Binding-site contacts:
Ligand atom O08 contacts residue LEU233 of chain 1.A at 3.6 Å.
Ligand atom C15 contacts residue TYR216 of chain 1.A at 3.3 Å (hydrophobic).
Ligand atom C05 contacts residue SER307 of chain 1.A at 3.9 Å.
Ligand atom O08 contacts residue SER307 of chain 1.A at 3.5 Å.
Ligand atom C15 contacts residue LEU409 of chain 1.A at 3.7 Å (hydrophobic).
Ligand atom N14 contacts residue TYR216 of chain 1.A at 2.6 Å (h-bond).
Ligand atom C10 contacts residue TYR413 of chain 1.A at 3.5 Å (hydrophobic).
Ligand atom C13 contacts residue LEU409 of chain 1.A at 3.7 Å (hydrophobic).
Ligand atom C13 contacts residue TYR216 of chain 1.A at 3.8 Å (hydrophobic).
Ligand atom N14 contacts residue LEU409 of chain 1.A at 3.9 Å.
Ligand atom C01 contacts residue LEU233 of chain 1.A at 3.7 Å (hydrophobic).
Ligand atom C05 contacts residue PHE406 of chain 1.A at 3.7 Å (hydrophobic).
Ligand atom C07 contacts residue SER308 of chain 1.A at 3.6 Å.
Ligand atom C04 contacts residue TRP220 of chain 1.A at 3.8 Å (hydrophobic).
Ligand atom C05 contacts residue TRP220 of chain 1.A at 3.8 Å (hydrophobic).
Ligand atom C04 contacts residue CYS306 of chain 1.A at 3.5 Å (hydrophobic).
Ligand atom CL17 contacts residue TYR216 of chain 1.A at 3.3 Å.
Ligand atom C15 contacts residue TYR413 of chain 1.A at 3.6 Å (hydrophobic).
Ligand atom C02 contacts residue LEU212 of chain 1.A at 3.5 Å (hydrophobic).
Ligand atom C10 contacts residue ARG240 of chain 1.A at 3.7 Å.
Ligand atom O11 contacts residue TYR413 of chain 1.A at 3.1 Å (h-bond).
Ligand atom N14 contacts residue LEU212 of chain 1.A at 3.8 Å.
Ligand atom C10 contacts residue PHE309 of chain 1.A at 3.9 Å (hydrophobic).
Ligand atom N16 contacts residue TYR413 of chain 1.A at 2.4 Å (h-bond).
Ligand atom N09 contacts residue PHE309 of chain 1.A at 3.6 Å.
Ligand atom C03 contacts residue SER307 of chain 1.A at 3.9 Å.
Ligand atom C04 contacts residue TYR216 of chain 1.A at 3.7 Å (hydrophobic).
Ligand atom C15 contacts residue LEU212 of chain 1.A at 3.9 Å (hydrophobic).
Ligand atom O11 contacts residue ARG240 of chain 1.A at 2.5 Å (salt-bridge).
Ligand atom CL17 contacts residue TYR413 of chain 1.A at 3.8 Å.
Ligand atom N16 contacts residue LEU409 of chain 1.A at 3.5 Å.
Ligand atom O08 contacts residue SER308 of chain 1.A at 2.8 Å (h-bond).
Ligand atom N09 contacts residue SER308 of chain 1.A at 3.6 Å.
Ligand atom C01 contacts residue MET232 of chain 1.A at 3.3 Å (hydrophobic).
Ligand atom C12 contacts residue LEU409 of chain 1.A at 3.5 Å (hydrophobic).
Ligand atom O11 contacts residue LEU236 of chain 1.A at 3.9 Å.
Ligand atom C07 contacts residue PHE309 of chain 1.A at 3.7 Å (hydrophobic).
Ligand atom C03 contacts residue CYS306 of chain 1.A at 2.9 Å (hydrophobic).
Ligand atom C02 contacts residue CYS306 of chain 1.A at 3.8 Å (hydrophobic).
Ligand atom C12 contacts residue TYR413 of chain 1.A at 3.2 Å (hydrophobic).

The small molecule below binds the protein below.
Small molecule (SMILES): CCCCCn1c(=O)[nH]c(=O)c2[nH]c(Cl)nc21

Sequence of chain 1.A:
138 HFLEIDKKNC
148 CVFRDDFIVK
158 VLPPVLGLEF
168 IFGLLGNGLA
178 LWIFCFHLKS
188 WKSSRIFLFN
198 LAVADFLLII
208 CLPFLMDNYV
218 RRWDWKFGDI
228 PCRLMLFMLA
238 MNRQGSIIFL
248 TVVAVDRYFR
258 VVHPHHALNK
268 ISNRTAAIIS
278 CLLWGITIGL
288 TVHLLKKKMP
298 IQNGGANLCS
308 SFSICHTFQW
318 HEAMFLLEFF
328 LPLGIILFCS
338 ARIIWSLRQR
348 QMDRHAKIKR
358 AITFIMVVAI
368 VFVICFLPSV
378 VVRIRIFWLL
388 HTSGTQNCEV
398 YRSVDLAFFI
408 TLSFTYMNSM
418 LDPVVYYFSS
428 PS